Sequence of chain 13.A:
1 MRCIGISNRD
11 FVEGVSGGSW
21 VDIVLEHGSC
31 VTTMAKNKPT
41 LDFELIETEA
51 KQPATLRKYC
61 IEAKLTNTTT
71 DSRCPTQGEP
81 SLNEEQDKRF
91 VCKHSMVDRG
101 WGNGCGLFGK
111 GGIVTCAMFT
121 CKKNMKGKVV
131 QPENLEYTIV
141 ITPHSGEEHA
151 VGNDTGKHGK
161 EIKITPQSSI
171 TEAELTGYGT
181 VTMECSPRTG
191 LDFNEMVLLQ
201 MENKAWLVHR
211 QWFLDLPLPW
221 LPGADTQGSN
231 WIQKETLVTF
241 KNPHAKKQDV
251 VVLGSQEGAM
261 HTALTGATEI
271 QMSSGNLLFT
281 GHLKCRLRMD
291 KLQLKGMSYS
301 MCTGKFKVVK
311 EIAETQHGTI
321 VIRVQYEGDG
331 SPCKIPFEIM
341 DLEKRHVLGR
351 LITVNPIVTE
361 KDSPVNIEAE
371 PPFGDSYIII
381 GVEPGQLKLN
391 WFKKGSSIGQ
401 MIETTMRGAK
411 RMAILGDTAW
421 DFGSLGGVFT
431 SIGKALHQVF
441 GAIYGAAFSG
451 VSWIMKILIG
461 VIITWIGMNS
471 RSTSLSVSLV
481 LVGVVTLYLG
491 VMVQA

Binding-site contacts:
Ligand atom C8 contacts residue MET118 of chain 13.A at 4.3 Å (hydrophobic).
Ligand atom C3 contacts residue ASN67 of chain 13.A at 3.8 Å.
Ligand atom C5 contacts residue ASN67 of chain 13.A at 3.7 Å.
Ligand atom O5 contacts residue ASN67 of chain 13.A at 2.4 Å (h-bond).
Ligand atom C4 contacts residue ASN67 of chain 13.A at 4.2 Å.
Ligand atom C1 contacts residue ASN67 of chain 13.A at 1.4 Å.
Ligand atom C8 contacts residue ASN67 of chain 13.A at 4.2 Å.
Ligand atom C2 contacts residue ASN67 of chain 13.A at 2.5 Å.
Ligand atom O7 contacts residue ASN67 of chain 13.A at 4.1 Å.
Ligand atom N2 contacts residue ASN67 of chain 13.A at 2.9 Å (h-bond).
Ligand atom C8 contacts residue PHE90 of chain 13.A at 3.9 Å (hydrophobic).
Ligand atom C7 contacts residue ASN67 of chain 13.A at 3.7 Å.

This small molecule binds to this protein.
Small molecule (SMILES): CC(=O)N[C@@H]1[C@@H](O)[C@H](O)[C@@H](CO)O[C@H]1O